The protein below binds the small molecule below.
Small molecule (SMILES): C1CNCCN1

Binding-site contacts:
Ligand atom C12 contacts residue HEM1 of chain 1.F at 3.9 Å.
Ligand atom C8 contacts residue ARG255 of chain 1.A at 3.7 Å.
Ligand atom C8 contacts residue HEM1 of chain 1.F at 3.5 Å.
Ligand atom C8 contacts residue PHE113 of chain 1.A at 4.4 Å (hydrophobic).
Ligand atom C12 contacts residue GLU258 of chain 1.A at 3.2 Å.
Ligand atom C11 contacts residue HEM1 of chain 1.F at 4.3 Å.
Ligand atom N7 contacts residue ARG255 of chain 1.A at 3.6 Å.
Ligand atom C11 contacts residue ARG255 of chain 1.A at 3.6 Å.
Ligand atom N10 contacts residue HIS109 of chain 1.A at 3.7 Å.
Ligand atom N7 contacts residue HEM1 of chain 1.F at 4.2 Å.
Ligand atom C9 contacts residue ARG255 of chain 1.A at 2.9 Å.
Ligand atom C12 contacts residue ARG255 of chain 1.A at 4.2 Å.
Ligand atom C9 contacts residue HEM1 of chain 1.F at 3.7 Å.
Ligand atom C11 contacts residue HIS109 of chain 1.A at 4.2 Å.
Ligand atom N10 contacts residue ARG255 of chain 1.A at 3.7 Å.
Ligand atom N10 contacts residue HEM1 of chain 1.F at 3.5 Å.
Ligand atom C11 contacts residue GLU258 of chain 1.A at 3.3 Å.
Ligand atom C9 contacts residue HIS109 of chain 1.A at 4.0 Å.

Sequence of chain 1.A:
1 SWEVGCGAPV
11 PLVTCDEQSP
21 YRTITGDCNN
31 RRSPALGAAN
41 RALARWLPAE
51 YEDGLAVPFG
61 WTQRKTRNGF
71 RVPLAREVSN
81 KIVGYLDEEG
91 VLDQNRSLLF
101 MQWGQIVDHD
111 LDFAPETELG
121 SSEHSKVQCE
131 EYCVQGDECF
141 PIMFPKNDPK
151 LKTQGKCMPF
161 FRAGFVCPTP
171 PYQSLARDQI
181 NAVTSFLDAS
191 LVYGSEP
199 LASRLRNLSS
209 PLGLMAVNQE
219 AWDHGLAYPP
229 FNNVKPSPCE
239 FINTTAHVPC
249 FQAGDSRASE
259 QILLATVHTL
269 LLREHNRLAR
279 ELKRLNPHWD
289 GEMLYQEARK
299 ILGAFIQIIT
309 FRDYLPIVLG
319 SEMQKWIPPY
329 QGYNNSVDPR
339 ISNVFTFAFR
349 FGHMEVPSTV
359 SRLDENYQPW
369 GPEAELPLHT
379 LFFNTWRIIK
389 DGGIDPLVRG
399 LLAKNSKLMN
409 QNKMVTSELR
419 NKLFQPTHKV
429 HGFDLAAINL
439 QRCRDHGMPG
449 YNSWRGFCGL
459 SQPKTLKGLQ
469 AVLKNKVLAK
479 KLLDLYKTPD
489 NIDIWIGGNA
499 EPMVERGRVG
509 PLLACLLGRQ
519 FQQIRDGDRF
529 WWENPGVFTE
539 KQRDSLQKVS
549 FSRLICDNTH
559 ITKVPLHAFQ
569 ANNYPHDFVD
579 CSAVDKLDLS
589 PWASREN